This small molecule binds to this protein.
Small molecule (SMILES): CC(=O)N[C@@H]1[C@@H](O)[C@H](O)[C@@H](CO)O[C@H]1O

Sequence of chain 1.A:
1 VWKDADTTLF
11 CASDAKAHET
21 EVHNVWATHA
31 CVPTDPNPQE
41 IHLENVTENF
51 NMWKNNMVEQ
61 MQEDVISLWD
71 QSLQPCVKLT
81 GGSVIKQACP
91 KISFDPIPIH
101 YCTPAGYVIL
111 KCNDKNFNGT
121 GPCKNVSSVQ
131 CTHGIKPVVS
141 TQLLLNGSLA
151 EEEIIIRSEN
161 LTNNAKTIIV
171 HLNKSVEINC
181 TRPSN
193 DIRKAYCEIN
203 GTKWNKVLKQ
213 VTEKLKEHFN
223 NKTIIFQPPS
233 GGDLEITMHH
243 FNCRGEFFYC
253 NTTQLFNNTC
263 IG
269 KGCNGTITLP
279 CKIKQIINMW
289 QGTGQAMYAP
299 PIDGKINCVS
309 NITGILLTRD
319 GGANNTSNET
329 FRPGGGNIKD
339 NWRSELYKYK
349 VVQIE

Binding-site contacts:
Ligand atom C3 contacts residue GLN212 of chain 1.A at 3.9 Å.
Ligand atom C8 contacts residue GLU152 of chain 1.A at 3.5 Å.
Ligand atom O7 contacts residue LYS174 of chain 1.A at 4.2 Å.
Ligand atom N2 contacts residue ASN173 of chain 1.A at 2.9 Å (h-bond).
Ligand atom C2 contacts residue GLU152 of chain 1.A at 4.1 Å.
Ligand atom C5 contacts residue ILE154 of chain 1.A at 4.2 Å (hydrophobic).
Ligand atom C6 contacts residue GLU153 of chain 1.A at 3.9 Å.
Ligand atom C2 contacts residue ASN173 of chain 1.A at 2.5 Å.
Ligand atom C1 contacts residue ILE154 of chain 1.A at 4.0 Å (hydrophobic).
Ligand atom O5 contacts residue GLU152 of chain 1.A at 3.9 Å.
Ligand atom C5 contacts residue ASN173 of chain 1.A at 3.6 Å.
Ligand atom C3 contacts residue ASN173 of chain 1.A at 3.8 Å.
Ligand atom C5 contacts residue GLU153 of chain 1.A at 4.4 Å.
Ligand atom O4 contacts residue GLN212 of chain 1.A at 4.0 Å.
Ligand atom C4 contacts residue ASN173 of chain 1.A at 4.2 Å.
Ligand atom O5 contacts residue ILE154 of chain 1.A at 3.2 Å (h-bond).
Ligand atom C1 contacts residue GLU152 of chain 1.A at 3.7 Å.
Ligand atom C4 contacts residue GLN212 of chain 1.A at 4.4 Å.
Ligand atom O5 contacts residue GLU153 of chain 1.A at 3.3 Å.
Ligand atom O6 contacts residue GLN212 of chain 1.A at 4.5 Å.
Ligand atom C7 contacts residue GLU152 of chain 1.A at 4.4 Å.
Ligand atom C6 contacts residue ILE154 of chain 1.A at 4.0 Å (hydrophobic).
Ligand atom O6 contacts residue LYS216 of chain 1.A at 3.5 Å.
Ligand atom C7 contacts residue ASN173 of chain 1.A at 3.5 Å.
Ligand atom O5 contacts residue ASN173 of chain 1.A at 2.3 Å (h-bond).
Ligand atom C1 contacts residue ASN173 of chain 1.A at 1.4 Å.
Ligand atom O6 contacts residue GLU153 of chain 1.A at 4.0 Å.
Ligand atom O6 contacts residue ILE154 of chain 1.A at 3.3 Å (h-bond).
Ligand atom C1 contacts residue GLU153 of chain 1.A at 4.1 Å.
Ligand atom C8 contacts residue ASN173 of chain 1.A at 3.6 Å.
Ligand atom O7 contacts residue ASN173 of chain 1.A at 4.4 Å.